Binding-site contacts:
Ligand atom N1 contacts residue LEU529 of chain 1.A at 3.6 Å.
Ligand atom O2' contacts residue MET305 of chain 1.A at 3.5 Å.
Ligand atom O5' contacts residue GLY256 of chain 1.A at 3.7 Å.
Ligand atom N3 contacts residue MET305 of chain 1.A at 3.8 Å.
Ligand atom O3B contacts residue ARG53 of chain 1.A at 2.8 Å (salt-bridge).
Ligand atom PB contacts residue SER49 of chain 1.A at 3.5 Å.
Ligand atom PB contacts residue ARG53 of chain 1.A at 3.4 Å.
Ligand atom C2 contacts residue GLY469 of chain 1.A at 3.7 Å.
Ligand atom C2 contacts residue LEU533 of chain 1.A at 3.8 Å (hydrophobic).
Ligand atom N6 contacts residue LEU529 of chain 1.A at 3.8 Å.
Ligand atom N3A contacts residue GLY256 of chain 1.A at 3.2 Å (h-bond).
Ligand atom O2B contacts residue SER50 of chain 1.A at 2.9 Å (h-bond).
Ligand atom N3 contacts residue GLY469 of chain 1.A at 3.5 Å.
Ligand atom O1B contacts residue GLY256 of chain 1.A at 3.9 Å.
Ligand atom O2B contacts residue ARG53 of chain 1.A at 2.9 Å (salt-bridge).
Ligand atom N9 contacts residue ARG468 of chain 1.A at 3.8 Å.
Ligand atom N7 contacts residue LEU529 of chain 1.A at 3.8 Å.
Ligand atom C5' contacts residue ARG468 of chain 1.A at 3.9 Å.
Ligand atom O2A contacts residue ARG468 of chain 1.A at 3.9 Å.
Ligand atom N3A contacts residue MG1 of chain 1.D at 3.6 Å.
Ligand atom N7 contacts residue ARG468 of chain 1.A at 3.5 Å (salt-bridge).
Ligand atom C2 contacts residue LEU529 of chain 1.A at 3.4 Å (hydrophobic).
Ligand atom O3' contacts residue GLY256 of chain 1.A at 3.6 Å.
Ligand atom O1A contacts residue ARG53 of chain 1.A at 3.4 Å (salt-bridge).
Ligand atom O3' contacts residue ALA306 of chain 1.A at 3.9 Å.
Ligand atom O1B contacts residue ALA257 of chain 1.A at 3.9 Å.
Ligand atom O3B contacts residue MG1 of chain 1.D at 2.5 Å.
Ligand atom C5 contacts residue LEU529 of chain 1.A at 3.6 Å (hydrophobic).
Ligand atom C4 contacts residue GLY469 of chain 1.A at 4.0 Å.
Ligand atom O1B contacts residue SER49 of chain 1.A at 2.7 Å (h-bond).
Ligand atom O3B contacts residue GLY48 of chain 1.A at 3.7 Å.
Ligand atom C8 contacts residue ARG468 of chain 1.A at 3.2 Å.
Ligand atom N1 contacts residue ALA472 of chain 1.A at 3.6 Å.
Ligand atom PB contacts residue MG1 of chain 1.D at 3.5 Å.
Ligand atom O1B contacts residue MG1 of chain 1.D at 3.9 Å.
Ligand atom O2B contacts residue SER49 of chain 1.A at 3.2 Å (h-bond).
Ligand atom C6 contacts residue LEU529 of chain 1.A at 3.8 Å (hydrophobic).
Ligand atom C5 contacts residue ARG468 of chain 1.A at 3.9 Å.
Ligand atom O3' contacts residue MET305 of chain 1.A at 3.5 Å.
Ligand atom O1A contacts residue SER50 of chain 1.A at 3.8 Å.

The protein below binds the small molecule below.
Small molecule (SMILES): Nc1ncnc2c1ncn2[C@@H]1O[C@H](COP(=O)(O)NP(=O)(O)O)[C@@H](O)[C@H]1O

Sequence of chain 1.A:
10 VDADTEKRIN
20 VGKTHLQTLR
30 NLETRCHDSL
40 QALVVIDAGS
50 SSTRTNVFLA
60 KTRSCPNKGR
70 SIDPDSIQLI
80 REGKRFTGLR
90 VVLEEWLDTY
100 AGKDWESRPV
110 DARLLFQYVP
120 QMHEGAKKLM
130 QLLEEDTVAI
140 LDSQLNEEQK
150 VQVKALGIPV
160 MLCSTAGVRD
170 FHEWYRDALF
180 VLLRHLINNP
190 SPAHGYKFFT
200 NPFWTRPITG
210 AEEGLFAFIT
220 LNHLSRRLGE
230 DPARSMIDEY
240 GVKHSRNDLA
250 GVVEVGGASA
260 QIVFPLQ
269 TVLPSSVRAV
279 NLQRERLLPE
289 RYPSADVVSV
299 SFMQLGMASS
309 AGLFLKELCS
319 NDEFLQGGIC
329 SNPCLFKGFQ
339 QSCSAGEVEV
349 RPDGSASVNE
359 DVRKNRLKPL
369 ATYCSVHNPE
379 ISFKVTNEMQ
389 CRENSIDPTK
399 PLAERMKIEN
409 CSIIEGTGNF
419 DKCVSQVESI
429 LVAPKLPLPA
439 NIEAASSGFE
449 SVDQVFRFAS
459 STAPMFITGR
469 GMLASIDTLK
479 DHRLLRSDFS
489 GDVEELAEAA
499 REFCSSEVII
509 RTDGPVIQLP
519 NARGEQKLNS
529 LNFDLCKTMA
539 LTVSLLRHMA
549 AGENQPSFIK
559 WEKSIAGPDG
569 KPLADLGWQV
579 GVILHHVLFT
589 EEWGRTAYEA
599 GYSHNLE